The protein below binds the small molecule below.
Small molecule (SMILES): CC(=O)N[C@H]1[C@H](O[C@H]2[C@H](O)[C@@H](NC(C)=O)CO[C@@H]2CO)O[C@H](CO)[C@@H](O)[C@@H]1O

Binding-site contacts:
Ligand atom O5 contacts residue ASN67 of chain 1.E at 4.0 Å.
Ligand atom N2 contacts residue ASN62 of chain 1.E at 2.9 Å (h-bond).
Ligand atom C1 contacts residue ASN62 of chain 1.E at 1.4 Å.
Ligand atom O6 contacts residue GLU66 of chain 1.E at 2.3 Å (salt-bridge).
Ligand atom O5 contacts residue THR64 of chain 1.E at 3.2 Å.
Ligand atom O6 contacts residue ASN67 of chain 1.E at 4.2 Å.
Ligand atom O7 contacts residue ASN62 of chain 1.E at 4.0 Å.
Ligand atom C1 contacts residue THR64 of chain 1.E at 4.0 Å.
Ligand atom C5 contacts residue ASN62 of chain 1.E at 3.6 Å.
Ligand atom N2 contacts residue GLN349 of chain 1.E at 4.4 Å.
Ligand atom C6 contacts residue GLU66 of chain 1.E at 3.5 Å.
Ligand atom O5 contacts residue ASN62 of chain 1.E at 2.4 Å (h-bond).
Ligand atom O6 contacts residue THR64 of chain 1.E at 4.1 Å.
Ligand atom C7 contacts residue ASN62 of chain 1.E at 3.6 Å.
Ligand atom C3 contacts residue ASN62 of chain 1.E at 3.8 Å.
Ligand atom C7 contacts residue GLN349 of chain 1.E at 4.3 Å.
Ligand atom C6 contacts residue THR64 of chain 1.E at 3.6 Å.
Ligand atom C8 contacts residue GLN349 of chain 1.E at 3.3 Å.
Ligand atom C2 contacts residue ASN62 of chain 1.E at 2.5 Å.
Ligand atom C5 contacts residue THR64 of chain 1.E at 3.6 Å.
Ligand atom C4 contacts residue ASN62 of chain 1.E at 4.2 Å.

Sequence of chain 1.E:
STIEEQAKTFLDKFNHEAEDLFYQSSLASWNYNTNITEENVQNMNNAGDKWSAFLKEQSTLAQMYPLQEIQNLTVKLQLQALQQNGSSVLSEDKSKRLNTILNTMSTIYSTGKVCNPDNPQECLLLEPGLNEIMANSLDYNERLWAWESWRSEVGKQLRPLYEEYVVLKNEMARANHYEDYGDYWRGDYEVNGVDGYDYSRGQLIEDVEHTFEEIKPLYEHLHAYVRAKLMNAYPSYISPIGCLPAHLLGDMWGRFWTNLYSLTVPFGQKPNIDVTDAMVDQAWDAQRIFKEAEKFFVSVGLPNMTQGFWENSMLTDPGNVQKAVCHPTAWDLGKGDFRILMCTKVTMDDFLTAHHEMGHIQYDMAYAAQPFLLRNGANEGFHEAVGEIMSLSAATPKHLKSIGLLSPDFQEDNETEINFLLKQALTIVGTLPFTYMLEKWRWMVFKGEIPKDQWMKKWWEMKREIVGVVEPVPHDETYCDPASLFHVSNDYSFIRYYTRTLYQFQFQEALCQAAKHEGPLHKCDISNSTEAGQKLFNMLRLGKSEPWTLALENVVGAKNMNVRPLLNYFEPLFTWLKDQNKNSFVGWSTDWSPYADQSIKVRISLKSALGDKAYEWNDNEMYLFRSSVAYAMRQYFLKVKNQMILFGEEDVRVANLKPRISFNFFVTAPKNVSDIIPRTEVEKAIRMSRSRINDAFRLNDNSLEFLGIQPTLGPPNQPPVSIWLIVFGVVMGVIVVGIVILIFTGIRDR